Binding-site contacts:
Ligand atom C7 contacts residue ASN323 of chain 1.A at 4.0 Å.
Ligand atom O5 contacts residue ASN347 of chain 1.A at 2.2 Å (h-bond).
Ligand atom C8 contacts residue ASN322 of chain 1.A at 3.9 Å.
Ligand atom O7 contacts residue ASN323 of chain 1.A at 2.8 Å (h-bond).
Ligand atom N2 contacts residue ASN347 of chain 1.A at 3.1 Å (h-bond).
Ligand atom C8 contacts residue ASN347 of chain 1.A at 4.2 Å.
Ligand atom C7 contacts residue ASN322 of chain 1.A at 4.4 Å.
Ligand atom O7 contacts residue ASN347 of chain 1.A at 3.9 Å.
Ligand atom C2 contacts residue ASN347 of chain 1.A at 2.6 Å.
Ligand atom C7 contacts residue ASN346 of chain 1.A at 4.4 Å.
Ligand atom C8 contacts residue PHE345 of chain 1.A at 3.9 Å (hydrophobic).
Ligand atom C4 contacts residue ASN347 of chain 1.A at 4.2 Å.
Ligand atom C3 contacts residue ASN347 of chain 1.A at 3.9 Å.
Ligand atom C2 contacts residue ASN323 of chain 1.A at 4.3 Å.
Ligand atom C5 contacts residue ASN347 of chain 1.A at 3.6 Å.
Ligand atom C1 contacts residue ASN347 of chain 1.A at 1.5 Å.
Ligand atom C8 contacts residue ASN346 of chain 1.A at 3.7 Å.
Ligand atom O7 contacts residue ASN322 of chain 1.A at 4.0 Å.
Ligand atom C7 contacts residue ASN347 of chain 1.A at 3.8 Å.

Sequence of chain 1.A:
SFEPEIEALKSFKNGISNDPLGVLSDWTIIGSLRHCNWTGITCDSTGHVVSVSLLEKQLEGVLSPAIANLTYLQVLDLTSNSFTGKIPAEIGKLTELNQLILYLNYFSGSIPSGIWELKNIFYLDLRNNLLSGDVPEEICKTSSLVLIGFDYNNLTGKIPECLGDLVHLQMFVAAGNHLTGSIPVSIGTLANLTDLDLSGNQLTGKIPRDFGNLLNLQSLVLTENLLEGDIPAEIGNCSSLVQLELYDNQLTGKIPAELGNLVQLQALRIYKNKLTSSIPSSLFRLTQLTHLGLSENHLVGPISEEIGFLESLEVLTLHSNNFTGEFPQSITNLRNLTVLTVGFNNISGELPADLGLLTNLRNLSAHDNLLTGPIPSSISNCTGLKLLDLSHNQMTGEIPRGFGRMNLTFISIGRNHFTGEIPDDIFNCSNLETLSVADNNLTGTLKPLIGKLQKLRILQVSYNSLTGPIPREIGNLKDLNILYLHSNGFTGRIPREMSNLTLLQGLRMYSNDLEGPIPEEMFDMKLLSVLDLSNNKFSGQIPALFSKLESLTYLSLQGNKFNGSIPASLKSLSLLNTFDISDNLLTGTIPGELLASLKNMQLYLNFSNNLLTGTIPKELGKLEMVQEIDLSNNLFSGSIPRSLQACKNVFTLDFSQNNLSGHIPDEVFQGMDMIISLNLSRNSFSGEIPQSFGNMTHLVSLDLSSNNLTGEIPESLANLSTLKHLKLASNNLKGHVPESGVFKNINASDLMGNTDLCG

This small molecule binds to this protein.
Small molecule (SMILES): CC(=O)N[C@@H]1[C@@H](O)[C@H](O)[C@@H](CO)O[C@H]1O